Sequence of chain 1.A:
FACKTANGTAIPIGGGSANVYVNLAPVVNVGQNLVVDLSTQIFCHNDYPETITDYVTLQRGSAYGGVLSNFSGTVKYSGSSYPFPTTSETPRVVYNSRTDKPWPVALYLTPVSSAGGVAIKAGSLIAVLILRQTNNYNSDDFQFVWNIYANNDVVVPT

Binding-site contacts:
Ligand atom C2 contacts residue ASP140 of chain 1.A at 3.7 Å.
Ligand atom O6 contacts residue ASP54 of chain 1.A at 2.4 Å (salt-bridge).
Ligand atom C4 contacts residue ASP54 of chain 1.A at 3.3 Å.
Ligand atom C6 contacts residue ASP54 of chain 1.A at 3.2 Å.
Ligand atom O4 contacts residue ILE52 of chain 1.A at 3.7 Å.
Ligand atom C17 contacts residue TYR137 of chain 1.A at 3.8 Å (hydrophobic).
Ligand atom C2 contacts residue PHE1 of chain 1.A at 3.7 Å (hydrophobic).
Ligand atom C6 contacts residue TYR48 of chain 1.A at 3.9 Å (hydrophobic).
Ligand atom C18 contacts residue TYR48 of chain 1.A at 3.5 Å (hydrophobic).
Ligand atom C6 contacts residue ASN46 of chain 1.A at 3.1 Å.
Ligand atom O4 contacts residue ASP54 of chain 1.A at 2.5 Å (salt-bridge).
Ligand atom C19 contacts residue TYR48 of chain 1.A at 3.7 Å (hydrophobic).
Ligand atom C12 contacts residue TYR137 of chain 1.A at 3.2 Å (hydrophobic).
Ligand atom O2 contacts residue ILE13 of chain 1.A at 3.8 Å.
Ligand atom O6 contacts residue ASN46 of chain 1.A at 3.0 Å (h-bond).
Ligand atom C6 contacts residue PHE1 of chain 1.A at 3.8 Å (hydrophobic).
Ligand atom C6 contacts residue ASP47 of chain 1.A at 3.7 Å.
Ligand atom O3 contacts residue ASN135 of chain 1.A at 3.7 Å.
Ligand atom O5 contacts residue ASP47 of chain 1.A at 3.9 Å.
Ligand atom C4 contacts residue PHE1 of chain 1.A at 3.6 Å (hydrophobic).
Ligand atom O2 contacts residue PHE1 of chain 1.A at 2.6 Å (h-bond).
Ligand atom C3 contacts residue ASP140 of chain 1.A at 3.1 Å.
Ligand atom O3 contacts residue ASP140 of chain 1.A at 2.7 Å (salt-bridge).
Ligand atom C16 contacts residue TYR137 of chain 1.A at 3.0 Å (hydrophobic).
Ligand atom C9 contacts residue TYR48 of chain 1.A at 3.6 Å (hydrophobic).
Ligand atom C8 contacts residue TYR48 of chain 1.A at 3.5 Å (hydrophobic).
Ligand atom O3 contacts residue GLN133 of chain 1.A at 3.0 Å (h-bond).
Ligand atom C5 contacts residue ASP54 of chain 1.A at 4.0 Å.
Ligand atom C1 contacts residue PHE1 of chain 1.A at 3.8 Å (hydrophobic).
Ligand atom O6 contacts residue ASP47 of chain 1.A at 3.0 Å (salt-bridge).
Ligand atom O4 contacts residue GLN133 of chain 1.A at 3.4 Å (h-bond).
Ligand atom O5 contacts residue TYR48 of chain 1.A at 3.7 Å.
Ligand atom C13 contacts residue TYR137 of chain 1.A at 3.2 Å (hydrophobic).
Ligand atom O5 contacts residue PHE1 of chain 1.A at 3.2 Å (h-bond).
Ligand atom O3 contacts residue PHE142 of chain 1.A at 3.7 Å.
Ligand atom C3 contacts residue ASN135 of chain 1.A at 4.0 Å.
Ligand atom C5 contacts residue PHE1 of chain 1.A at 3.7 Å (hydrophobic).
Ligand atom C4 contacts residue GLN133 of chain 1.A at 3.7 Å.
Ligand atom O6 contacts residue PHE1 of chain 1.A at 2.9 Å (h-bond).
Ligand atom O4 contacts residue ASN135 of chain 1.A at 3.0 Å (h-bond).

This protein binds this small molecule.
Small molecule (SMILES): OC[C@H]1O[C@H](CCCc2cccc3ccccc23)[C@@H](O)[C@@H](O)[C@@H]1O